Sequence of chain 1.B:
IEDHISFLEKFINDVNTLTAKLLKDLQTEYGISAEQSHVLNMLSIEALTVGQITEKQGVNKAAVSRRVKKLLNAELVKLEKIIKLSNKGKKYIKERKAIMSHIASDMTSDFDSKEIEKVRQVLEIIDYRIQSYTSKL

Binding-site contacts:
Ligand atom C11 contacts residue ASN20 of chain 1.B at 3.6 Å.
Ligand atom C6 contacts residue SER41 of chain 1.B at 3.5 Å.
Ligand atom O2 contacts residue THR23 of chain 1.B at 3.7 Å.
Ligand atom S1 contacts residue SER41 of chain 1.B at 3.2 Å (h-bond).
Ligand atom O3 contacts residue ALA38 of chain 1.B at 3.6 Å.
Ligand atom C14 contacts residue HIS42 of chain 1.B at 3.1 Å.
Ligand atom O1 contacts residue ASN45 of chain 1.B at 3.0 Å.
Ligand atom C3 contacts residue ALA38 of chain 1.B at 4.0 Å (hydrophobic).
Ligand atom C13 contacts residue HIS42 of chain 1.B at 3.2 Å.
Ligand atom S1 contacts residue HIS42 of chain 1.B at 3.0 Å.
Ligand atom C4 contacts residue HIS42 of chain 1.B at 2.8 Å.
Ligand atom C2 contacts residue ARG110 of chain 1.B at 2.9 Å.
Ligand atom O1 contacts residue ARG110 of chain 1.B at 2.5 Å (salt-bridge).
Ligand atom C16 contacts residue ARG110 of chain 1.B at 3.5 Å.
Ligand atom C2 contacts residue ASN45 of chain 1.B at 3.4 Å.
Ligand atom C10 contacts residue ASN20 of chain 1.B at 3.0 Å.
Ligand atom C9 contacts residue ASN20 of chain 1.B at 4.0 Å.
Ligand atom C16 contacts residue LEU27 of chain 1.B at 3.0 Å (hydrophobic).
Ligand atom C3 contacts residue HIS42 of chain 1.B at 3.6 Å.
Ligand atom O3 contacts residue GLU39 of chain 1.B at 3.7 Å.
Ligand atom C16 contacts residue THR23 of chain 1.B at 4.0 Å.
Ligand atom S1 contacts residue ALA38 of chain 1.B at 3.7 Å.
Ligand atom C16 contacts residue SER41 of chain 1.B at 2.9 Å.
Ligand atom O2 contacts residue ARG110 of chain 1.B at 2.4 Å (salt-bridge).
Ligand atom C2 contacts residue THR23 of chain 1.B at 3.8 Å.
Ligand atom O2 contacts residue ASN45 of chain 1.B at 3.6 Å (h-bond).
Ligand atom C13 contacts residue ASN45 of chain 1.B at 3.4 Å.
Ligand atom N3 contacts residue THR23 of chain 1.B at 4.0 Å.
Ligand atom C12 contacts residue THR23 of chain 1.B at 3.1 Å.
Ligand atom C5 contacts residue HIS42 of chain 1.B at 3.9 Å.
Ligand atom N2 contacts residue HIS42 of chain 1.B at 2.6 Å (h-bond).
Ligand atom O4 contacts residue ASN20 of chain 1.B at 3.2 Å (h-bond).
Ligand atom O2 contacts residue GLU13 of chain 1.A at 2.9 Å (salt-bridge).
Ligand atom N2 contacts residue GLU39 of chain 1.B at 4.0 Å.
Ligand atom C6 contacts residue THR23 of chain 1.B at 3.8 Å.
Ligand atom C1 contacts residue THR23 of chain 1.B at 3.8 Å.
Ligand atom N1 contacts residue HIS42 of chain 1.B at 3.5 Å.
Ligand atom C6 contacts residue LEU27 of chain 1.B at 4.0 Å (hydrophobic).
Ligand atom C16 contacts residue GLN31 of chain 1.B at 3.7 Å.
Ligand atom N1 contacts residue ALA38 of chain 1.B at 4.0 Å.

The small molecule below binds the protein below.
Small molecule (SMILES): CC1(C)S[C@@H]2[C@H](NC(=O)[C@H](N)c3ccccc3)C(=O)N2[C@H]1C(=O)O

Sequence of chain 1.A:
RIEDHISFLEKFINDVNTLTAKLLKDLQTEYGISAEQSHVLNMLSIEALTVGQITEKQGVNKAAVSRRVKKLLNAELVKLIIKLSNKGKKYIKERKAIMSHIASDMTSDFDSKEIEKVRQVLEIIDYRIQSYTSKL